Binding-site contacts:
Ligand atom C4 contacts residue ASN135 of chain 1.A at 4.2 Å.
Ligand atom O6 contacts residue TYR193 of chain 1.A at 3.9 Å.
Ligand atom C2 contacts residue ASN135 of chain 1.A at 2.5 Å.
Ligand atom C7 contacts residue ARG145 of chain 1.A at 3.9 Å.
Ligand atom O6 contacts residue LYS149 of chain 1.A at 2.7 Å (salt-bridge).
Ligand atom C5 contacts residue LYS149 of chain 1.A at 4.1 Å.
Ligand atom C8 contacts residue ARG145 of chain 1.A at 3.5 Å.
Ligand atom O7 contacts residue THR137 of chain 1.A at 4.1 Å.
Ligand atom C3 contacts residue ASN135 of chain 1.A at 3.8 Å.
Ligand atom C5 contacts residue ASN135 of chain 1.A at 3.7 Å.
Ligand atom C7 contacts residue ASN135 of chain 1.A at 3.3 Å.
Ligand atom C6 contacts residue LYS149 of chain 1.A at 3.5 Å.
Ligand atom N2 contacts residue ASN135 of chain 1.A at 2.9 Å (h-bond).
Ligand atom O5 contacts residue LYS149 of chain 1.A at 3.7 Å.
Ligand atom O5 contacts residue GLY146 of chain 1.A at 4.1 Å.
Ligand atom C1 contacts residue ASN135 of chain 1.A at 1.4 Å.
Ligand atom O5 contacts residue ASN135 of chain 1.A at 2.4 Å (h-bond).
Ligand atom O7 contacts residue ASN135 of chain 1.A at 2.9 Å (h-bond).
Ligand atom O7 contacts residue ARG145 of chain 1.A at 3.5 Å.

Sequence of chain 1.A:
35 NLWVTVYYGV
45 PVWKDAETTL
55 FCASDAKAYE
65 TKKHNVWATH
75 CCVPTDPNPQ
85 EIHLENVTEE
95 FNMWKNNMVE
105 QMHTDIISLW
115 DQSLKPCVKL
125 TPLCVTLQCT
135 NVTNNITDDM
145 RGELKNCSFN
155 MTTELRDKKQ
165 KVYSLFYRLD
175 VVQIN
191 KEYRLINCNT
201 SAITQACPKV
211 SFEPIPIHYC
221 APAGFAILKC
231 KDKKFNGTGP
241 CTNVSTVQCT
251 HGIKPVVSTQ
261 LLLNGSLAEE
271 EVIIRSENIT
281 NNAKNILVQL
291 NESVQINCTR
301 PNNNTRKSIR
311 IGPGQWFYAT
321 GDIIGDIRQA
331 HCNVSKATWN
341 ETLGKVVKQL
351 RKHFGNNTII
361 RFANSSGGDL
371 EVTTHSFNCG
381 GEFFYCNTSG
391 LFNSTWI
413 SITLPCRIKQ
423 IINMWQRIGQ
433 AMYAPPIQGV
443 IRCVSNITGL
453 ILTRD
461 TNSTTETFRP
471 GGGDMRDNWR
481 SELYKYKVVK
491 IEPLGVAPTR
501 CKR

This small molecule binds to this protein.
Small molecule (SMILES): CC(=O)N[C@@H]1[C@@H](O)[C@H](O)[C@@H](CO)O[C@H]1O